Sequence of chain 18.A:
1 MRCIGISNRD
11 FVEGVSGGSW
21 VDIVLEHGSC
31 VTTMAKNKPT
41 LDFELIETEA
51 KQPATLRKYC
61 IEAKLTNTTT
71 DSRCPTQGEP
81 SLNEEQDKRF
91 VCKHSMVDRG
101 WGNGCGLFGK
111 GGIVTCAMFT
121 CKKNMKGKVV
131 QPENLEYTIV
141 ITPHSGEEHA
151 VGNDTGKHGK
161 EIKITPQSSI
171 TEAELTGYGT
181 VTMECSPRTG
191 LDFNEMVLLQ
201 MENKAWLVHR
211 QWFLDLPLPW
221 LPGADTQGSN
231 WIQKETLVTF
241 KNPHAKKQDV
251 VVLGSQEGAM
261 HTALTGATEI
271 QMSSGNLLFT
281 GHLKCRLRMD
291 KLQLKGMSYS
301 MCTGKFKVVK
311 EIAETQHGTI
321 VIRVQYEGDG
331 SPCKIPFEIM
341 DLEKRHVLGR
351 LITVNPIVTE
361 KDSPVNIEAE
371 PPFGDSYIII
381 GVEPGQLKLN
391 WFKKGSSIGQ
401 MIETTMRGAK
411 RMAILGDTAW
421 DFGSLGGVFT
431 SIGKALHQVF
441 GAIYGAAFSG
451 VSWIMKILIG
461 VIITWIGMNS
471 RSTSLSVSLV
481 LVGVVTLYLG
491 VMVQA

Sequence of chain 52.A:
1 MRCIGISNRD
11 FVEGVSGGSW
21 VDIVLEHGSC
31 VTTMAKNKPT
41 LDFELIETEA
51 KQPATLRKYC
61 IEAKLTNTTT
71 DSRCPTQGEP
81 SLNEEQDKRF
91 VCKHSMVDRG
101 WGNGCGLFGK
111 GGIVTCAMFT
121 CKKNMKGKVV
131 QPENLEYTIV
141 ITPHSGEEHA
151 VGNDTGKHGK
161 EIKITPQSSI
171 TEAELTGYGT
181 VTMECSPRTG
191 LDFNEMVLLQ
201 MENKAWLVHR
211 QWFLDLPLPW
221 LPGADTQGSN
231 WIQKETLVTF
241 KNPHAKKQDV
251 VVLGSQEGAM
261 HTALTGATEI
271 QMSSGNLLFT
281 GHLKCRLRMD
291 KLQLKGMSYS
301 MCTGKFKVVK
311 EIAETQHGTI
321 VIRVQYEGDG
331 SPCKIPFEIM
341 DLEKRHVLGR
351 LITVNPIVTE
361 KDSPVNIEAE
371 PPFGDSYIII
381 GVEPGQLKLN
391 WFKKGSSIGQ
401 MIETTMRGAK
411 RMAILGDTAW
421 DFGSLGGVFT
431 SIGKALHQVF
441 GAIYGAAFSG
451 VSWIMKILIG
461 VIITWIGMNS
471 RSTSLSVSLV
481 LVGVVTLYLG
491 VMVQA

Binding-site contacts:
Ligand atom C2 contacts residue HIS149 of chain 18.A at 3.5 Å.
Ligand atom C5 contacts residue HIS158 of chain 18.A at 4.4 Å.
Ligand atom O6 contacts residue HIS158 of chain 18.A at 4.2 Å.
Ligand atom N2 contacts residue ASN153 of chain 18.A at 3.1 Å (h-bond).
Ligand atom C5 contacts residue THR155 of chain 18.A at 4.0 Å.
Ligand atom C6 contacts residue HIS158 of chain 18.A at 4.2 Å.
Ligand atom O5 contacts residue GLY156 of chain 18.A at 4.2 Å.
Ligand atom O6 contacts residue HIS149 of chain 18.A at 3.2 Å.
Ligand atom O4 contacts residue HIS149 of chain 18.A at 4.3 Å.
Ligand atom O5 contacts residue HIS149 of chain 18.A at 3.6 Å.
Ligand atom O5 contacts residue HIS158 of chain 18.A at 3.4 Å.
Ligand atom C7 contacts residue ASN153 of chain 18.A at 4.1 Å.
Ligand atom C1 contacts residue THR155 of chain 18.A at 3.3 Å.
Ligand atom C4 contacts residue HIS149 of chain 18.A at 3.4 Å.
Ligand atom C8 contacts residue GLY102 of chain 52.A at 3.6 Å.
Ligand atom C6 contacts residue HIS149 of chain 18.A at 4.3 Å.
Ligand atom C4 contacts residue ASN153 of chain 18.A at 4.2 Å.
Ligand atom C3 contacts residue ASN153 of chain 18.A at 3.9 Å.
Ligand atom C8 contacts residue ASN153 of chain 18.A at 4.4 Å.
Ligand atom N2 contacts residue HIS149 of chain 18.A at 4.3 Å.
Ligand atom C5 contacts residue HIS149 of chain 18.A at 3.6 Å.
Ligand atom O3 contacts residue HIS149 of chain 18.A at 4.0 Å.
Ligand atom C2 contacts residue ASN153 of chain 18.A at 2.6 Å.
Ligand atom C1 contacts residue HIS158 of chain 18.A at 4.1 Å.
Ligand atom O7 contacts residue HIS149 of chain 18.A at 3.3 Å.
Ligand atom C7 contacts residue HIS149 of chain 18.A at 4.3 Å.
Ligand atom O5 contacts residue ASN153 of chain 18.A at 2.2 Å (h-bond).
Ligand atom C1 contacts residue ASN153 of chain 18.A at 1.4 Å.
Ligand atom O5 contacts residue THR155 of chain 18.A at 3.4 Å (h-bond).
Ligand atom C1 contacts residue HIS149 of chain 18.A at 3.5 Å.
Ligand atom C5 contacts residue GLY156 of chain 18.A at 4.3 Å.
Ligand atom C5 contacts residue ASN153 of chain 18.A at 3.6 Å.
Ligand atom C6 contacts residue GLY156 of chain 18.A at 4.0 Å.
Ligand atom C3 contacts residue HIS149 of chain 18.A at 4.0 Å.

This protein binds this small molecule.
Small molecule (SMILES): CC(=O)N[C@H]1[C@H](O[C@H]2[C@H](O)[C@@H](NC(C)=O)CO[C@@H]2CO)O[C@H](CO)[C@@H](O)[C@@H]1O